Sequence of chain 1.B:
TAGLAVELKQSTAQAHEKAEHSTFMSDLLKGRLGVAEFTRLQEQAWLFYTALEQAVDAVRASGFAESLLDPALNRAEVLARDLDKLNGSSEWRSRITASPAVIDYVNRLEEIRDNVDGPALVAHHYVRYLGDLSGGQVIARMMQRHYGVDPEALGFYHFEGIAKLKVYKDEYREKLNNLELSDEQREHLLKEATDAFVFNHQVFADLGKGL

Binding-site contacts:
Ligand atom OB contacts residue GLU24 of chain 1.B at 3.3 Å.
Ligand atom C4A contacts residue GLY135 of chain 1.B at 3.3 Å.
Ligand atom NB contacts residue HIS20 of chain 1.B at 3.2 Å (h-bond).
Ligand atom CMC contacts residue ILE143 of chain 1.B at 3.3 Å (hydrophobic).
Ligand atom NA contacts residue GLY135 of chain 1.B at 3.6 Å.
Ligand atom C3D contacts residue SER138 of chain 1.B at 3.6 Å.
Ligand atom CHB contacts residue VAL131 of chain 1.B at 3.6 Å (hydrophobic).
Ligand atom CBB contacts residue PHE208 of chain 1.B at 3.2 Å (hydrophobic).
Ligand atom CHB contacts residue GLY135 of chain 1.B at 3.5 Å.
Ligand atom C4D contacts residue SER138 of chain 1.B at 3.5 Å.
Ligand atom C2C contacts residue ILE143 of chain 1.B at 3.5 Å (hydrophobic).
Ligand atom CMA contacts residue TYR130 of chain 1.B at 3.6 Å (hydrophobic).
Ligand atom NA contacts residue HIS20 of chain 1.B at 3.5 Å.
Ligand atom CMB contacts residue PHE201 of chain 1.B at 3.8 Å (hydrophobic).
Ligand atom C3A contacts residue GLY135 of chain 1.B at 3.7 Å.
Ligand atom O1A contacts residue ARG177 of chain 1.B at 2.8 Å (salt-bridge).
Ligand atom CAC contacts residue LEU33 of chain 1.B at 3.7 Å (hydrophobic).
Ligand atom CAD contacts residue SER138 of chain 1.B at 3.7 Å.
Ligand atom C2B contacts residue PHE201 of chain 1.B at 3.7 Å (hydrophobic).
Ligand atom CAB contacts residue PHE208 of chain 1.B at 3.4 Å (hydrophobic).
Ligand atom CMA contacts residue VAL131 of chain 1.B at 3.8 Å (hydrophobic).
Ligand atom CBB contacts residue GLU24 of chain 1.B at 3.5 Å.
Ligand atom CHA contacts residue SER138 of chain 1.B at 3.4 Å.
Ligand atom O2A contacts residue TYR130 of chain 1.B at 2.5 Å (h-bond).
Ligand atom CMC contacts residue LEU33 of chain 1.B at 3.7 Å (hydrophobic).
Ligand atom CMA contacts residue PHE201 of chain 1.B at 3.7 Å (hydrophobic).
Ligand atom CGA contacts residue LYS13 of chain 1.B at 3.9 Å.
Ligand atom C4A contacts residue HIS20 of chain 1.B at 3.6 Å.
Ligand atom CHB contacts residue PHE201 of chain 1.B at 3.7 Å (hydrophobic).
Ligand atom C3A contacts residue HIS20 of chain 1.B at 3.8 Å.
Ligand atom OC contacts residue ILE143 of chain 1.B at 3.7 Å.
Ligand atom C1C contacts residue ILE143 of chain 1.B at 3.7 Å (hydrophobic).
Ligand atom O2A contacts residue LYS13 of chain 1.B at 3.5 Å.
Ligand atom CMB contacts residue VAL131 of chain 1.B at 3.7 Å (hydrophobic).
Ligand atom C1B contacts residue PHE201 of chain 1.B at 3.7 Å (hydrophobic).
Ligand atom CBB contacts residue ALA23 of chain 1.B at 3.5 Å (hydrophobic).
Ligand atom C1A contacts residue HIS20 of chain 1.B at 3.7 Å.
Ligand atom CBA contacts residue TYR130 of chain 1.B at 3.5 Å (hydrophobic).
Ligand atom CGA contacts residue TYR130 of chain 1.B at 3.5 Å (hydrophobic).
Ligand atom CMC contacts residue MET29 of chain 1.B at 3.8 Å (hydrophobic).

A protein and the small-molecule ligand that binds it are described below.
Small molecule (SMILES): C=CC1=C(C)/C(=C/c2[nH]c(/C=C3\N=C(/C=C4\NC(=O)C(C)=C4C=C)C(C)=C3CCC(=O)O)c(CCC(=O)O)c2C)NC1=O